The protein below binds the small molecule below.
Small molecule (SMILES): O[C@@H]1[C@@H](O)[C@H](O[C@@H]2CO[C@@H](O[C@@H]3CO[C@@H](O)[C@H](O)[C@H]3O)[C@H](O)[C@H]2O)OC[C@H]1O

Binding-site contacts:
Ligand atom O3 contacts residue TYR280 of chain 1.B at 3.3 Å.
Ligand atom C3 contacts residue HIS237 of chain 1.B at 4.4 Å.
Ligand atom C5 contacts residue ASP236 of chain 1.B at 3.5 Å.
Ligand atom C2 contacts residue ARG239 of chain 1.B at 4.1 Å.
Ligand atom O3 contacts residue HIS237 of chain 1.B at 3.6 Å.
Ligand atom O3 contacts residue ARG239 of chain 1.B at 3.7 Å.
Ligand atom O2 contacts residue ASP236 of chain 1.B at 2.5 Å (salt-bridge).
Ligand atom O2 contacts residue HIS237 of chain 1.B at 3.3 Å (h-bond).
Ligand atom O3 contacts residue ASP236 of chain 1.B at 4.5 Å.
Ligand atom C3 contacts residue ARG239 of chain 1.B at 4.0 Å.
Ligand atom C5 contacts residue ASP238 of chain 1.B at 4.0 Å.
Ligand atom O5 contacts residue ASP238 of chain 1.B at 4.1 Å.
Ligand atom O2 contacts residue ASP238 of chain 1.B at 2.9 Å (salt-bridge).
Ligand atom C3 contacts residue ASP238 of chain 1.B at 3.8 Å.
Ligand atom C1 contacts residue ASP236 of chain 1.B at 4.0 Å.
Ligand atom C1 contacts residue ARG239 of chain 1.B at 4.4 Å.
Ligand atom O2 contacts residue ARG239 of chain 1.B at 4.4 Å.
Ligand atom O3 contacts residue ASP238 of chain 1.B at 4.2 Å.
Ligand atom C4 contacts residue ASP236 of chain 1.B at 3.9 Å.
Ligand atom O4 contacts residue ASP238 of chain 1.B at 4.3 Å.
Ligand atom C2 contacts residue HIS237 of chain 1.B at 4.2 Å.
Ligand atom O5 contacts residue ARG239 of chain 1.B at 3.4 Å (salt-bridge).
Ligand atom C1 contacts residue ASP238 of chain 1.B at 3.4 Å.
Ligand atom O2 contacts residue GLY235 of chain 1.B at 4.4 Å.
Ligand atom C5 contacts residue ARG239 of chain 1.B at 3.3 Å.
Ligand atom O3 contacts residue GLY235 of chain 1.B at 3.6 Å (h-bond).
Ligand atom C2 contacts residue ASP236 of chain 1.B at 3.5 Å.
Ligand atom O2 contacts residue TYR280 of chain 1.B at 4.4 Å.
Ligand atom C4 contacts residue ARG239 of chain 1.B at 3.6 Å.
Ligand atom C4 contacts residue ASP238 of chain 1.B at 4.2 Å.
Ligand atom O2 contacts residue ARG281 of chain 1.B at 3.7 Å.
Ligand atom C2 contacts residue ASP238 of chain 1.B at 3.9 Å.
Ligand atom O4 contacts residue ASP236 of chain 1.B at 3.3 Å (salt-bridge).
Ligand atom O1 contacts residue GLU227 of chain 1.B at 3.9 Å.

Sequence of chain 1.B:
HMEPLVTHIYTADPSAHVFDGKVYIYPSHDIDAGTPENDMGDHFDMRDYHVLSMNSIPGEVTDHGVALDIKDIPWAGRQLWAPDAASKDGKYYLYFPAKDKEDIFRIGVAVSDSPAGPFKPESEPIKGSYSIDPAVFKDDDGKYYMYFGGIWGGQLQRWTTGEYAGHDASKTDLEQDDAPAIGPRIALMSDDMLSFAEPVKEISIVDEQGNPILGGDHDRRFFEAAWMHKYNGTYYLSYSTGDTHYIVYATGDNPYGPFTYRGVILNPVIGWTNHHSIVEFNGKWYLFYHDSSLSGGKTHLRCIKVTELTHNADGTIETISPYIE